The small molecule below binds the protein below.
Small molecule (SMILES): Nc1ncnc2c1ncn2[C@@H]1O[C@H](CO[P](=O)(O)O[C@H]2[C@@H](O)[C@H](n3cnc4c(N)ncnc43)O[C@@H]2CO[P](=O)(O)O[C@H]2[C@@H](O)[C@H](n3cnc4c(N)ncnc43)O[C@@H]2CO)[C@@H](O)[C@H]1O

Sequence of chain 49.C:
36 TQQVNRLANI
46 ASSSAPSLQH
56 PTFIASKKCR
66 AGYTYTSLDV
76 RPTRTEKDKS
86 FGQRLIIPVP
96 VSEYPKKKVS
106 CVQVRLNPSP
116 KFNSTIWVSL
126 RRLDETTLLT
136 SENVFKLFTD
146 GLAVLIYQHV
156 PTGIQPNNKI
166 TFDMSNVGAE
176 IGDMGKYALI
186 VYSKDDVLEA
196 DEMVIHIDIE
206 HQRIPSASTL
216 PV

Sequence of chain 50.B:
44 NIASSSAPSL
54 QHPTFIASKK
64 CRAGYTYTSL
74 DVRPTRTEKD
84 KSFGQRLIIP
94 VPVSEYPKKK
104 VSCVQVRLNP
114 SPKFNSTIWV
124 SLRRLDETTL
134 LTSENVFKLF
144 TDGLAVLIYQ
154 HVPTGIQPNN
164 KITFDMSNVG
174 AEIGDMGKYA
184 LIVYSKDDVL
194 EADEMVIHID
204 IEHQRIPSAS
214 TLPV

Binding-site contacts:
Ligand atom OP2 contacts residue ARG208 of chain 49.C at 4.4 Å.
Ligand atom O2' contacts residue ARG65 of chain 50.B at 4.3 Å.
Ligand atom C1' contacts residue GLY67 of chain 50.B at 4.4 Å.
Ligand atom O2' contacts residue ARG208 of chain 50.B at 4.1 Å.
Ligand atom N3 contacts residue ARG65 of chain 50.B at 4.1 Å.
Ligand atom OP1 contacts residue SER211 of chain 50.B at 4.3 Å.
Ligand atom O5' contacts residue ARG208 of chain 49.C at 4.0 Å.
Ligand atom O2' contacts residue ALA66 of chain 50.B at 3.6 Å.
Ligand atom OP1 contacts residue ARG208 of chain 50.B at 4.1 Å.
Ligand atom OP1 contacts residue ARG208 of chain 49.C at 4.1 Å.
Ligand atom P contacts residue ARG208 of chain 49.C at 4.5 Å.
Ligand atom O2' contacts residue GLY67 of chain 50.B at 3.3 Å (h-bond).